Sequence of chain 1.A:
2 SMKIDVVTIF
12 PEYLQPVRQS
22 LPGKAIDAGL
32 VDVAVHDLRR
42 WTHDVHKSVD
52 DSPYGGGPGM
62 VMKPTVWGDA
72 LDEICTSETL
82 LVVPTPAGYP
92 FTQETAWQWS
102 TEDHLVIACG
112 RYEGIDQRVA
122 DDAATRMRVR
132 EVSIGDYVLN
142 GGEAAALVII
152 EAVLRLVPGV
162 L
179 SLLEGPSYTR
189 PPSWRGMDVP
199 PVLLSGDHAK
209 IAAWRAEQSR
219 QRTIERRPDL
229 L

This small molecule binds to this protein.
Small molecule (SMILES): COC(=O)COc1cccc(COC(=O)c2cn[nH]c2)c1

Binding-site contacts:
Ligand atom C21 contacts residue PRO87 of chain 1.A at 3.9 Å (hydrophobic).
Ligand atom C06 contacts residue PRO87 of chain 1.A at 3.5 Å (hydrophobic).
Ligand atom C07 contacts residue PRO87 of chain 1.A at 3.8 Å (hydrophobic).
Ligand atom C16 contacts residue PRO85 of chain 1.A at 3.5 Å (hydrophobic).
Ligand atom N19 contacts residue SER134 of chain 1.A at 3.4 Å (h-bond).
Ligand atom N19 contacts residue GLY136 of chain 1.A at 3.9 Å.
Ligand atom O01 contacts residue LEU140 of chain 1.A at 3.0 Å (h-bond).
Ligand atom N20 contacts residue ILE135 of chain 1.A at 3.6 Å.
Ligand atom O01 contacts residue PRO87 of chain 1.A at 4.0 Å.
Ligand atom O15 contacts residue ILE116 of chain 1.A at 2.8 Å (h-bond).
Ligand atom O03 contacts residue GLY142 of chain 1.A at 4.0 Å.
Ligand atom O10 contacts residue GLY115 of chain 1.A at 3.3 Å.
Ligand atom C12 contacts residue ILE116 of chain 1.A at 3.6 Å (hydrophobic).
Ligand atom C11 contacts residue THR86 of chain 1.A at 3.4 Å.
Ligand atom C04 contacts residue GLY142 of chain 1.A at 3.2 Å.
Ligand atom C14 contacts residue ILE116 of chain 1.A at 3.9 Å (hydrophobic).
Ligand atom O10 contacts residue ILE116 of chain 1.A at 4.0 Å.
Ligand atom C07 contacts residue TYR113 of chain 1.A at 3.3 Å (hydrophobic).
Ligand atom C11 contacts residue PRO85 of chain 1.A at 3.5 Å (hydrophobic).
Ligand atom O03 contacts residue THR86 of chain 1.A at 4.0 Å.
Ligand atom C18 contacts residue ILE135 of chain 1.A at 3.9 Å (hydrophobic).
Ligand atom C04 contacts residue GLY143 of chain 1.A at 3.4 Å.
Ligand atom C08 contacts residue GLU114 of chain 1.A at 3.8 Å.
Ligand atom C02 contacts residue PRO87 of chain 1.A at 3.6 Å (hydrophobic).
Ligand atom C08 contacts residue GLY115 of chain 1.A at 3.5 Å.
Ligand atom C21 contacts residue TYR138 of chain 1.A at 3.1 Å (hydrophobic).
Ligand atom C18 contacts residue PRO87 of chain 1.A at 4.0 Å (hydrophobic).
Ligand atom O15 contacts residue GLY115 of chain 1.A at 3.3 Å.
Ligand atom N19 contacts residue ILE135 of chain 1.A at 2.9 Å (h-bond).
Ligand atom N20 contacts residue SER134 of chain 1.A at 3.3 Å (h-bond).
Ligand atom C17 contacts residue PRO87 of chain 1.A at 3.8 Å (hydrophobic).
Ligand atom C08 contacts residue TYR113 of chain 1.A at 3.7 Å (hydrophobic).
Ligand atom O13 contacts residue VAL84 of chain 1.A at 3.2 Å.
Ligand atom O03 contacts residue PRO87 of chain 1.A at 3.7 Å.
Ligand atom N20 contacts residue TYR138 of chain 1.A at 3.7 Å.
Ligand atom C05 contacts residue PRO87 of chain 1.A at 3.7 Å (hydrophobic).
Ligand atom C18 contacts residue THR86 of chain 1.A at 3.8 Å.
Ligand atom N20 contacts residue GLY136 of chain 1.A at 3.0 Å (h-bond).
Ligand atom C09 contacts residue GLY115 of chain 1.A at 3.9 Å.
Ligand atom C21 contacts residue GLY136 of chain 1.A at 3.8 Å.